Binding-site contacts:
Ligand atom O1 contacts residue DNF1 of chain 2.F at 0.6 Å (h-bond).
Ligand atom C5 contacts residue DNF1 of chain 2.F at 0.2 Å.
Ligand atom O41 contacts residue ALA108 of chain 1.B at 3.9 Å.
Ligand atom O42 contacts residue LEU17 of chain 2.B at 3.9 Å.
Ligand atom C4 contacts residue DNF1 of chain 2.F at 0.2 Å.
Ligand atom O1 contacts residue LEU110 of chain 2.B at 3.6 Å.
Ligand atom C3 contacts residue DNF1 of chain 2.F at 0.2 Å.
Ligand atom O21 contacts residue THR118 of chain 1.B at 3.2 Å (h-bond).
Ligand atom C2 contacts residue DNF1 of chain 2.F at 0.3 Å.
Ligand atom C1 contacts residue LEU110 of chain 2.B at 4.0 Å (hydrophobic).
Ligand atom N4 contacts residue DNF1 of chain 2.F at 0.3 Å (h-bond).
Ligand atom N2 contacts residue SER117 of chain 1.B at 3.6 Å.
Ligand atom C2 contacts residue LEU110 of chain 1.B at 4.0 Å (hydrophobic).
Ligand atom O22 contacts residue LEU110 of chain 1.B at 3.5 Å (h-bond).
Ligand atom O1 contacts residue SER117 of chain 2.B at 3.9 Å.
Ligand atom N4 contacts residue LEU17 of chain 1.B at 3.7 Å.
Ligand atom O22 contacts residue SER117 of chain 1.B at 3.5 Å (h-bond).
Ligand atom O1 contacts residue SER117 of chain 1.B at 3.5 Å.
Ligand atom O42 contacts residue ALA108 of chain 2.B at 3.5 Å.
Ligand atom O41 contacts residue DNF1 of chain 2.F at 0.5 Å (h-bond).
Ligand atom C1 contacts residue DNF1 of chain 2.F at 0.3 Å.
Ligand atom O22 contacts residue ALA109 of chain 1.B at 3.2 Å (h-bond).
Ligand atom C6 contacts residue DNF1 of chain 2.F at 0.3 Å.
Ligand atom C1 contacts residue LEU110 of chain 1.B at 3.9 Å (hydrophobic).
Ligand atom O22 contacts residue THR118 of chain 1.B at 3.6 Å.
Ligand atom N2 contacts residue THR119 of chain 1.B at 3.9 Å.
Ligand atom N2 contacts residue DNF1 of chain 2.F at 1.6 Å.
Ligand atom O21 contacts residue DNF1 of chain 2.F at 2.3 Å.
Ligand atom N4 contacts residue LEU17 of chain 2.B at 3.8 Å.
Ligand atom O22 contacts residue DNF1 of chain 2.F at 2.5 Å.
Ligand atom O21 contacts residue SER117 of chain 1.B at 3.1 Å.
Ligand atom O41 contacts residue LEU17 of chain 1.B at 3.7 Å.
Ligand atom O21 contacts residue THR119 of chain 1.B at 3.8 Å.
Ligand atom N2 contacts residue LEU110 of chain 1.B at 3.9 Å.
Ligand atom O1 contacts residue LEU110 of chain 1.B at 3.7 Å.
Ligand atom N2 contacts residue THR118 of chain 1.B at 4.0 Å.
Ligand atom O22 contacts residue ALA108 of chain 1.B at 3.0 Å (h-bond).
Ligand atom O21 contacts residue LEU110 of chain 2.B at 3.6 Å.
Ligand atom O42 contacts residue DNF1 of chain 2.F at 0.5 Å (h-bond).
Ligand atom O22 contacts residue THR119 of chain 1.B at 3.7 Å.

Sequence of chain 1.B:
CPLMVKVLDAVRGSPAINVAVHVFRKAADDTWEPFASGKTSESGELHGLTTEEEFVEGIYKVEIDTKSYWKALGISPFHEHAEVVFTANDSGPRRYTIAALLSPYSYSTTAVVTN

Sequence of chain 2.B:
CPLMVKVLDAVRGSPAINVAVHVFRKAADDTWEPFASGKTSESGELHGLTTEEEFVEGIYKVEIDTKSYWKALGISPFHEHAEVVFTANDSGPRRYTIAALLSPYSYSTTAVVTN

A protein and the small-molecule ligand that binds it are described below.
Small molecule (SMILES): O=[N+]([O-])c1ccc(O)c([N+](=O)[O-])c1